Binding-site contacts:
Ligand atom O1P contacts residue LYS179 of chain 1.D at 3.4 Å.
Ligand atom P1 contacts residue THR69 of chain 2.D at 3.4 Å.
Ligand atom O1 contacts residue LYS179 of chain 1.D at 3.3 Å (salt-bridge).
Ligand atom C2 contacts residue MG1 of chain 1.W at 2.9 Å.
Ligand atom O4P contacts residue ARG298 of chain 1.D at 2.9 Å (salt-bridge).
Ligand atom O5P contacts residue ARG298 of chain 1.D at 2.9 Å (salt-bridge).
Ligand atom O3 contacts residue KCX205 of chain 1.D at 2.6 Å (h-bond).
Ligand atom O2 contacts residue MG1 of chain 1.W at 2.2 Å.
Ligand atom O2 contacts residue ASP207 of chain 1.D at 3.4 Å (salt-bridge).
Ligand atom O6 contacts residue MG1 of chain 1.W at 2.3 Å.
Ligand atom O7 contacts residue GLU64 of chain 2.D at 3.3 Å (salt-bridge).
Ligand atom O2P contacts residue TRP70 of chain 2.D at 3.3 Å.
Ligand atom C3 contacts residue KCX205 of chain 1.D at 3.1 Å.
Ligand atom O6 contacts residue GLU208 of chain 1.D at 3.1 Å (salt-bridge).
Ligand atom O5 contacts residue LEU338 of chain 1.D at 3.2 Å.
Ligand atom C contacts residue ASN127 of chain 2.D at 3.4 Å.
Ligand atom O5P contacts residue LEU338 of chain 1.D at 3.4 Å.
Ligand atom O1P contacts residue GLY407 of chain 1.D at 2.7 Å (h-bond).
Ligand atom O6 contacts residue ASN127 of chain 2.D at 2.8 Å (h-bond).
Ligand atom O6P contacts residue SER382 of chain 1.D at 3.3 Å (h-bond).
Ligand atom O6P contacts residue HIS330 of chain 1.D at 2.8 Å (h-bond).
Ligand atom O4 contacts residue GLY383 of chain 1.D at 3.3 Å (h-bond).
Ligand atom O2 contacts residue THR177 of chain 1.D at 2.8 Å (h-bond).
Ligand atom O4 contacts residue SER382 of chain 1.D at 2.8 Å (h-bond).
Ligand atom O3P contacts residue GLY406 of chain 1.D at 2.8 Å (h-bond).
Ligand atom O3 contacts residue MG1 of chain 1.W at 2.2 Å.
Ligand atom O3 contacts residue GLU208 of chain 1.D at 3.0 Å (salt-bridge).
Ligand atom O6 contacts residue ASP207 of chain 1.D at 3.3 Å (salt-bridge).
Ligand atom O2P contacts residue GLY383 of chain 1.D at 3.3 Å.
Ligand atom O7 contacts residue LYS337 of chain 1.D at 2.7 Å (salt-bridge).
Ligand atom O2P contacts residue GLY384 of chain 1.D at 2.9 Å (h-bond).
Ligand atom O2P contacts residue THR69 of chain 2.D at 3.3 Å (h-bond).
Ligand atom C contacts residue MG1 of chain 1.W at 3.0 Å.
Ligand atom O2 contacts residue LYS179 of chain 1.D at 3.1 Å (salt-bridge).
Ligand atom O1P contacts residue THR69 of chain 2.D at 2.5 Å (h-bond).
Ligand atom C3 contacts residue MG1 of chain 1.W at 3.1 Å.
Ligand atom O2 contacts residue KCX205 of chain 1.D at 3.2 Å (h-bond).
Ligand atom O6 contacts residue LYS181 of chain 1.D at 2.7 Å (salt-bridge).
Ligand atom O3 contacts residue HIS297 of chain 1.D at 3.0 Å (h-bond).
Ligand atom O2P contacts residue LYS337 of chain 1.D at 2.8 Å (salt-bridge).

Sequence of chain 1.D:
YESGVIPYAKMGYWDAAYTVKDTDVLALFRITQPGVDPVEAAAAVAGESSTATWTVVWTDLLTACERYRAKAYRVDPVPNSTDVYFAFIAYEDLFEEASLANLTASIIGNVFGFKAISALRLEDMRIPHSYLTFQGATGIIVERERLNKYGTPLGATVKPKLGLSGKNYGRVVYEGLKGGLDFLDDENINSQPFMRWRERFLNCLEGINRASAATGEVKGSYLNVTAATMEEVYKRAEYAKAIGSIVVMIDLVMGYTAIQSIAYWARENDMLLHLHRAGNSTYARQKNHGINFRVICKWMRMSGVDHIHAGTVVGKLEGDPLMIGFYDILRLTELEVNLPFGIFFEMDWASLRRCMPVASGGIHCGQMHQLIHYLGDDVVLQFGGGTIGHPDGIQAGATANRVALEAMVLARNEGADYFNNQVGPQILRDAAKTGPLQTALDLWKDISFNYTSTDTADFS

The protein below binds the small molecule below.
Small molecule (SMILES): O=C(O)[C@@](O)(COP(=O)(O)O)[C@H](O)[C@H](O)COP(=O)(O)O

Sequence of chain 2.D:
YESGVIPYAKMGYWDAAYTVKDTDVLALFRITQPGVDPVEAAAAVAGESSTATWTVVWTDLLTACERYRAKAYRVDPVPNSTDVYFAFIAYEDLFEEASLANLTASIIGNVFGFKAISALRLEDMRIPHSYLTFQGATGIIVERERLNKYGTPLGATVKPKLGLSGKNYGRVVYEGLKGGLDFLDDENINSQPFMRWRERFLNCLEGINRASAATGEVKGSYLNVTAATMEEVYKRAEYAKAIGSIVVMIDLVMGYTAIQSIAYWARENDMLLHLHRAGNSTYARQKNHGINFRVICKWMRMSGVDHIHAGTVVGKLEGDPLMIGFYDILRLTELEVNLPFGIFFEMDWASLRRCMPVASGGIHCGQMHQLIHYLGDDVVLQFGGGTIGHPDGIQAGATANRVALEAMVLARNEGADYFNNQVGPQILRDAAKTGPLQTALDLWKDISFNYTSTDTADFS